Binding-site contacts:
Ligand atom C4 contacts residue ASN280 of chain 1.B at 4.3 Å.
Ligand atom C1 contacts residue ASN280 of chain 1.B at 1.4 Å.
Ligand atom C6 contacts residue GLU279 of chain 1.B at 4.4 Å.
Ligand atom O5 contacts residue ASN280 of chain 1.B at 2.4 Å (h-bond).
Ligand atom C7 contacts residue ASN280 of chain 1.B at 3.7 Å.
Ligand atom O7 contacts residue ASN280 of chain 1.B at 3.9 Å.
Ligand atom C5 contacts residue ASN280 of chain 1.B at 3.7 Å.
Ligand atom N2 contacts residue ASN280 of chain 1.B at 2.9 Å (h-bond).
Ligand atom C3 contacts residue ASN280 of chain 1.B at 3.8 Å.
Ligand atom C2 contacts residue ASN280 of chain 1.B at 2.5 Å.

Sequence of chain 1.B:
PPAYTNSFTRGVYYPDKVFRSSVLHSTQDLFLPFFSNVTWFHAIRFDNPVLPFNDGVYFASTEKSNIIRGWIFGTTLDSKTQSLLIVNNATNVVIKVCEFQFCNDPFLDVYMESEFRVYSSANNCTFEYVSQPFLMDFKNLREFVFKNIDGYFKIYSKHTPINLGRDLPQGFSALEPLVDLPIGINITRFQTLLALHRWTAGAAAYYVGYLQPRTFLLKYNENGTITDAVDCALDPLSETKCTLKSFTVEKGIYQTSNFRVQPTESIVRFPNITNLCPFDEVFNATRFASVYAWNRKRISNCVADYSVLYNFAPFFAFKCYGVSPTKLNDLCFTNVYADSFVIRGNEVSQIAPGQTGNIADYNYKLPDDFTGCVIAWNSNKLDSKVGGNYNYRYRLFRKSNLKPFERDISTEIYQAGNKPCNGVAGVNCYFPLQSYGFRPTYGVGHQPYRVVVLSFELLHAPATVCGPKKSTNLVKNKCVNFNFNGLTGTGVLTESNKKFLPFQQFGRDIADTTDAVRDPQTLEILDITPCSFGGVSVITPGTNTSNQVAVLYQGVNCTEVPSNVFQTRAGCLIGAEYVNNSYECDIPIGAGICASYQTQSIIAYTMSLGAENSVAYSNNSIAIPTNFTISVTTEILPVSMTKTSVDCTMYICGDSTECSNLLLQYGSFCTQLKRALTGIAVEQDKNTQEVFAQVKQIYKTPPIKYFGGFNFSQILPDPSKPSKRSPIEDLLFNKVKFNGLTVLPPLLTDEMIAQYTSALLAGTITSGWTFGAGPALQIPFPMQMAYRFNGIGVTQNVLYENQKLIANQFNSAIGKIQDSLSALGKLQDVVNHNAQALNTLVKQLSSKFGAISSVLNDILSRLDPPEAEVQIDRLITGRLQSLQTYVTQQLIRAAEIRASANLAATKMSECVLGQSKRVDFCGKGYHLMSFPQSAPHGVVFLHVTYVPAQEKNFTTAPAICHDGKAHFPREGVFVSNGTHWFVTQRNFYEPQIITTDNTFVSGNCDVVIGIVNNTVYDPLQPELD

The protein below binds the small molecule below.
Small molecule (SMILES): CC(=O)N[C@@H]1[C@@H](O)[C@H](O)[C@@H](CO)O[C@H]1O